Binding-site contacts:
Ligand atom O5 contacts residue ALA250 of chain 1.B at 3.3 Å.
Ligand atom C2 contacts residue ASN251 of chain 1.B at 4.1 Å.
Ligand atom C6 contacts residue SER245 of chain 1.B at 3.6 Å.
Ligand atom C2 contacts residue ASN243 of chain 1.B at 2.5 Å.
Ligand atom C4 contacts residue ASN243 of chain 1.B at 4.2 Å.
Ligand atom C7 contacts residue ASN243 of chain 1.B at 3.4 Å.
Ligand atom O6 contacts residue ALA250 of chain 1.B at 3.8 Å.
Ligand atom C7 contacts residue ASN251 of chain 1.B at 4.0 Å.
Ligand atom C6 contacts residue ALA250 of chain 1.B at 3.9 Å (hydrophobic).
Ligand atom C5 contacts residue ALA250 of chain 1.B at 4.2 Å (hydrophobic).
Ligand atom C1 contacts residue ASN251 of chain 1.B at 3.7 Å.
Ligand atom C3 contacts residue ASN243 of chain 1.B at 3.8 Å.
Ligand atom C5 contacts residue SER245 of chain 1.B at 4.3 Å.
Ligand atom C8 contacts residue PHE269 of chain 1.B at 4.0 Å (hydrophobic).
Ligand atom O5 contacts residue SER245 of chain 1.B at 4.5 Å.
Ligand atom O5 contacts residue ASN243 of chain 1.B at 2.3 Å (h-bond).
Ligand atom O7 contacts residue ASN251 of chain 1.B at 2.9 Å (h-bond).
Ligand atom C5 contacts residue ASN243 of chain 1.B at 3.6 Å.
Ligand atom C1 contacts residue ALA250 of chain 1.B at 4.3 Å (hydrophobic).
Ligand atom C1 contacts residue ASN243 of chain 1.B at 1.4 Å.
Ligand atom O7 contacts residue ASN243 of chain 1.B at 3.4 Å (h-bond).
Ligand atom N2 contacts residue ASN243 of chain 1.B at 2.9 Å (h-bond).
Ligand atom O5 contacts residue ASN251 of chain 1.B at 3.7 Å.

This protein binds this small molecule.
Small molecule (SMILES): CC(=O)N[C@H]1[C@H](O[C@H]2[C@H](O)[C@@H](NC(C)=O)CO[C@@H]2CO)O[C@H](CO)[C@@H](O[C@@H]2O[C@H](CO)[C@@H](O)[C@H](O)[C@@H]2O)[C@@H]1O

Sequence of chain 1.B:
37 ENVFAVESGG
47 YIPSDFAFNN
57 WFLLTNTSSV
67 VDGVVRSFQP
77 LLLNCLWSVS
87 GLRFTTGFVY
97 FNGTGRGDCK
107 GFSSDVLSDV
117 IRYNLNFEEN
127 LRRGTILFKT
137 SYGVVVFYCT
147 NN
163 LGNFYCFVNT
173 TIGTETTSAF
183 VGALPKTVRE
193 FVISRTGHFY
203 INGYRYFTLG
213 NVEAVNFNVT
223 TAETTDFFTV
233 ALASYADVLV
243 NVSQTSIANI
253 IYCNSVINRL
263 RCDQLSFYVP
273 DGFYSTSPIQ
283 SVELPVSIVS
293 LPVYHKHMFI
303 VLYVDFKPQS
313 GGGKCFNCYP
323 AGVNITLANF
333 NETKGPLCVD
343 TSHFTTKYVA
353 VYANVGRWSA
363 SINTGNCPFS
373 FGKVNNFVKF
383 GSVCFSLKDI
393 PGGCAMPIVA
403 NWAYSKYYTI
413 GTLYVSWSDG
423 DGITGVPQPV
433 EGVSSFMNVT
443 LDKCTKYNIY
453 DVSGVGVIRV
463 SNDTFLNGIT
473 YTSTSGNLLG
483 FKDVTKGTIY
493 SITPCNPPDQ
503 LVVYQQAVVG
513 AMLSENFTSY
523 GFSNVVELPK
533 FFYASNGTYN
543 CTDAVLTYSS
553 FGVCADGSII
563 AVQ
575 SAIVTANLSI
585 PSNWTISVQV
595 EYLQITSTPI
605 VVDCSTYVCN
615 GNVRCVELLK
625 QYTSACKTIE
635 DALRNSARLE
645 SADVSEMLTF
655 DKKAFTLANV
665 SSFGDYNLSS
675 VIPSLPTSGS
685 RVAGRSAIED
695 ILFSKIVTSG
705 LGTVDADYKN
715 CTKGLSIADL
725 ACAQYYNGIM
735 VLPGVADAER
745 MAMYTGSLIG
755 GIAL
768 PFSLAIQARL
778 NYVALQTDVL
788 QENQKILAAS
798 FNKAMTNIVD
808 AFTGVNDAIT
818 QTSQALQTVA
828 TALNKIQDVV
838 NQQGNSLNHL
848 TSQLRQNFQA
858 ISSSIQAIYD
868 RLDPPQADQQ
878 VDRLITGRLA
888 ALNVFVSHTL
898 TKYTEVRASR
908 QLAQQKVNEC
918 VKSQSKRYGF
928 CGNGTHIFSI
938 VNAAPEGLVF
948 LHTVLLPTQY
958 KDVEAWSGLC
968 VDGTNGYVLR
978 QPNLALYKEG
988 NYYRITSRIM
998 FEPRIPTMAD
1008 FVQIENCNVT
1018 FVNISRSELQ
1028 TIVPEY